This protein binds this small molecule.
Small molecule (SMILES): CCN1CC(Oc2ccc([C@@H]3c4ccc(O)cc4CC4(CC4)N3C(=O)c3ccccc3)cc2)C1

Binding-site contacts:
Ligand atom C22 contacts residue LEU226 of chain 1.B at 3.6 Å (hydrophobic).
Ligand atom C1 contacts residue LEU47 of chain 1.B at 3.5 Å (hydrophobic).
Ligand atom N2 contacts residue ASP52 of chain 1.B at 2.8 Å (salt-bridge).
Ligand atom C14 contacts residue MET122 of chain 1.B at 3.2 Å (hydrophobic).
Ligand atom C2 contacts residue GLU54 of chain 1.B at 3.0 Å.
Ligand atom C29 contacts residue VAL235 of chain 1.B at 3.8 Å (hydrophobic).
Ligand atom C28 contacts residue ASP52 of chain 1.B at 3.3 Å.
Ligand atom C13 contacts residue HIS225 of chain 1.B at 3.8 Å.
Ligand atom O2 contacts residue ARG95 of chain 1.B at 3.0 Å (salt-bridge).
Ligand atom C20 contacts residue MET44 of chain 1.B at 3.9 Å (hydrophobic).
Ligand atom C21 contacts residue MET44 of chain 1.B at 3.7 Å (hydrophobic).
Ligand atom C29 contacts residue VAL234 of chain 1.B at 3.5 Å (hydrophobic).
Ligand atom C21 contacts residue LEU226 of chain 1.B at 3.8 Å (hydrophobic).
Ligand atom C28 contacts residue VAL234 of chain 1.B at 3.3 Å (hydrophobic).
Ligand atom C15 contacts residue LEU129 of chain 1.B at 3.8 Å (hydrophobic).
Ligand atom C29 contacts residue PRO236 of chain 1.B at 3.8 Å (hydrophobic).
Ligand atom C29 contacts residue ASP52 of chain 1.B at 3.6 Å.
Ligand atom O2 contacts residue GLU54 of chain 1.B at 2.4 Å (salt-bridge).
Ligand atom C26 contacts residue ASN233 of chain 1.B at 3.2 Å.
Ligand atom C14 contacts residue PHE126 of chain 1.B at 3.8 Å (hydrophobic).
Ligand atom C17 contacts residue MET89 of chain 1.B at 3.5 Å (hydrophobic).
Ligand atom C24 contacts residue ALA51 of chain 1.B at 3.6 Å (hydrophobic).
Ligand atom C4 contacts residue LEU88 of chain 1.B at 3.8 Å (hydrophobic).
Ligand atom C29 contacts residue ASN233 of chain 1.B at 3.6 Å.
Ligand atom C12 contacts residue MET122 of chain 1.B at 3.8 Å (hydrophobic).
Ligand atom C27 contacts residue ASP52 of chain 1.B at 3.1 Å.
Ligand atom C23 contacts residue ALA51 of chain 1.B at 3.6 Å (hydrophobic).
Ligand atom C3 contacts residue GLU54 of chain 1.B at 3.1 Å.
Ligand atom O3 contacts residue LEU226 of chain 1.B at 3.4 Å.
Ligand atom C2 contacts residue ALA51 of chain 1.B at 3.9 Å (hydrophobic).
Ligand atom C18 contacts residue LEU85 of chain 1.B at 3.7 Å (hydrophobic).
Ligand atom C7 contacts residue LEU92 of chain 1.B at 3.8 Å (hydrophobic).
Ligand atom C14 contacts residue ILE125 of chain 1.B at 3.5 Å (hydrophobic).
Ligand atom C1 contacts residue ALA51 of chain 1.B at 3.6 Å (hydrophobic).
Ligand atom C13 contacts residue MET122 of chain 1.B at 3.5 Å (hydrophobic).
Ligand atom C21 contacts residue THR48 of chain 1.B at 3.8 Å.
Ligand atom C26 contacts residue VAL234 of chain 1.B at 3.3 Å (hydrophobic).
Ligand atom O2 contacts residue LEU88 of chain 1.B at 3.7 Å.
Ligand atom O1 contacts residue LEU47 of chain 1.B at 3.1 Å.
Ligand atom C27 contacts residue ALA51 of chain 1.B at 3.7 Å (hydrophobic).

Sequence of chain 1.B:
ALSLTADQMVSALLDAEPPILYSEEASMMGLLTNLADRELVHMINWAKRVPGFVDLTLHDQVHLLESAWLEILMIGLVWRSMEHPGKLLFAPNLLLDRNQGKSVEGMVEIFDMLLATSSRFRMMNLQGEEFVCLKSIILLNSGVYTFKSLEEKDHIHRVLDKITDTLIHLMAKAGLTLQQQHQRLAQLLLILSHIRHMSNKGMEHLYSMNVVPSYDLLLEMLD